Binding-site contacts:
Ligand atom N9 contacts residue ASP101 of chain 1.C at 3.5 Å (salt-bridge).
Ligand atom N2 contacts residue VAL142 of chain 1.C at 3.9 Å.
Ligand atom C8 contacts residue THR67 of chain 1.C at 3.4 Å.
Ligand atom N9 contacts residue VAL122 of chain 1.C at 4.1 Å.
Ligand atom N7 contacts residue PHE195 of chain 1.C at 3.3 Å.
Ligand atom N1 contacts residue MET144 of chain 1.C at 3.6 Å (h-bond).
Ligand atom C6 contacts residue MET144 of chain 1.C at 3.8 Å (hydrophobic).
Ligand atom CL6 contacts residue GLY222 of chain 1.C at 3.2 Å.
Ligand atom CL6 contacts residue ASP190 of chain 1.C at 4.0 Å.
Ligand atom C6 contacts residue PHE195 of chain 1.C at 4.0 Å (hydrophobic).
Ligand atom C6 contacts residue LYS226 of chain 1.C at 3.8 Å.
Ligand atom N3 contacts residue VAL122 of chain 1.C at 4.0 Å.
Ligand atom N3 contacts residue ARG261 of chain 1.C at 3.7 Å.
Ligand atom CL6 contacts residue PHE195 of chain 1.C at 4.0 Å.
Ligand atom N7 contacts residue ARG261 of chain 1.C at 3.3 Å (salt-bridge).
Ligand atom C6 contacts residue ASP190 of chain 1.C at 3.7 Å.
Ligand atom N9 contacts residue THR67 of chain 1.C at 3.7 Å.
Ligand atom C5 contacts residue PHE195 of chain 1.C at 3.6 Å (hydrophobic).
Ligand atom C6 contacts residue ARG261 of chain 1.C at 4.0 Å.
Ligand atom C4 contacts residue ARG261 of chain 1.C at 3.5 Å.
Ligand atom C5 contacts residue ARG261 of chain 1.C at 3.5 Å.
Ligand atom C2 contacts residue MET144 of chain 1.C at 3.7 Å (hydrophobic).
Ligand atom C2 contacts residue ASN120 of chain 1.C at 3.5 Å.
Ligand atom C8 contacts residue PHE195 of chain 1.C at 3.6 Å (hydrophobic).
Ligand atom C8 contacts residue SO41 of chain 1.R at 3.9 Å.
Ligand atom C5 contacts residue LYS226 of chain 1.C at 3.9 Å.
Ligand atom CL6 contacts residue PHE193 of chain 1.C at 4.0 Å.
Ligand atom N3 contacts residue ASN120 of chain 1.C at 3.0 Å (h-bond).
Ligand atom N1 contacts residue ARG261 of chain 1.C at 4.0 Å.
Ligand atom CL6 contacts residue LYS226 of chain 1.C at 2.8 Å.
Ligand atom C2 contacts residue ARG261 of chain 1.C at 3.8 Å.
Ligand atom N2 contacts residue MET144 of chain 1.C at 4.1 Å.
Ligand atom N2 contacts residue ASP190 of chain 1.C at 2.8 Å (salt-bridge).
Ligand atom N9 contacts residue ARG261 of chain 1.C at 3.4 Å.
Ligand atom C8 contacts residue ARG261 of chain 1.C at 3.2 Å.
Ligand atom N2 contacts residue ASN120 of chain 1.C at 2.7 Å (h-bond).
Ligand atom N2 contacts residue LEU220 of chain 1.C at 3.5 Å.
Ligand atom N7 contacts residue LYS226 of chain 1.C at 3.3 Å (salt-bridge).
Ligand atom N1 contacts residue ASP190 of chain 1.C at 2.6 Å (salt-bridge).
Ligand atom C2 contacts residue ASP190 of chain 1.C at 3.2 Å.

Sequence of chain 1.C:
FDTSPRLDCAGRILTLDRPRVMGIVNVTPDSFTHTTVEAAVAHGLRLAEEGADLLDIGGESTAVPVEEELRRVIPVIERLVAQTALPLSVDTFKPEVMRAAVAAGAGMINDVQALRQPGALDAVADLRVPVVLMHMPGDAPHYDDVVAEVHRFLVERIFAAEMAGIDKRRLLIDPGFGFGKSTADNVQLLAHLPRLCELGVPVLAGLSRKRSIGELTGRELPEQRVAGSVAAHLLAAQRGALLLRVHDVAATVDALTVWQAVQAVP

This small molecule binds to this protein.
Small molecule (SMILES): Nc1nc(Cl)c2nc[nH]c2n1